This small molecule binds to this protein.
Small molecule (SMILES): Nc1nc2ccc(SCc3ccc(C(=O)NCc4ccccc4)cc3)cc2s1

Sequence of chain 1.D:
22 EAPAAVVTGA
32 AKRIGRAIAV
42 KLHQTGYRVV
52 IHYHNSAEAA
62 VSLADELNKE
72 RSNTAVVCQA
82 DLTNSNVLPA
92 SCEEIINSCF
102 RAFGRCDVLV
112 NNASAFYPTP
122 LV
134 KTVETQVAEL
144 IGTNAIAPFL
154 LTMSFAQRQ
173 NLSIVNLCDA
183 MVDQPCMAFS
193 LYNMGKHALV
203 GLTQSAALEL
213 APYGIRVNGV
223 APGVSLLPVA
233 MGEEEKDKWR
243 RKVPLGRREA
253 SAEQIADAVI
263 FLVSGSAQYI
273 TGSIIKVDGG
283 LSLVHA

Binding-site contacts:
Ligand atom CAX contacts residue PRO230 of chain 1.D at 3.7 Å (hydrophobic).
Ligand atom CAD contacts residue PHE117 of chain 1.D at 3.9 Å (hydrophobic).
Ligand atom NAO contacts residue NAP1 of chain 1.M at 3.0 Å (h-bond).
Ligand atom CBA contacts residue PHE117 of chain 1.D at 3.7 Å (hydrophobic).
Ligand atom SAT contacts residue NAP1 of chain 1.M at 3.5 Å (h-bond).
Ligand atom NAO contacts residue PHE117 of chain 1.D at 3.6 Å.
Ligand atom CAF contacts residue CYS188 of chain 1.D at 3.4 Å (hydrophobic).
Ligand atom CAN contacts residue NAP1 of chain 1.M at 3.3 Å.
Ligand atom CAE contacts residue PRO230 of chain 1.D at 3.8 Å (hydrophobic).
Ligand atom CAQ contacts residue TYR194 of chain 1.D at 3.6 Å (hydrophobic).
Ligand atom CAS contacts residue NAP1 of chain 1.M at 3.4 Å.
Ligand atom SAM contacts residue NAP1 of chain 1.M at 3.2 Å (h-bond).
Ligand atom CAD contacts residue MET233 of chain 1.D at 3.0 Å (hydrophobic).
Ligand atom CAL contacts residue NAP1 of chain 1.M at 3.7 Å.
Ligand atom CBA contacts residue TYR118 of chain 1.D at 3.8 Å (hydrophobic).
Ligand atom CAK contacts residue NAP1 of chain 1.M at 3.3 Å.
Ligand atom NAO contacts residue SER115 of chain 1.D at 3.0 Å (h-bond).
Ligand atom NAP contacts residue NAP1 of chain 1.M at 2.9 Å (h-bond).
Ligand atom CAJ contacts residue NAP1 of chain 1.M at 3.5 Å.
Ligand atom CAC contacts residue MET233 of chain 1.D at 3.7 Å (hydrophobic).
Ligand atom CAR contacts residue NAP1 of chain 1.M at 3.6 Å.
Ligand atom CAY contacts residue PRO230 of chain 1.D at 3.7 Å (hydrophobic).
Ligand atom CAE contacts residue MET233 of chain 1.D at 3.5 Å (hydrophobic).
Ligand atom CAD contacts residue PRO230 of chain 1.D at 3.7 Å (hydrophobic).
Ligand atom NAP contacts residue PHE117 of chain 1.D at 3.7 Å.
Ligand atom CAF contacts residue PHE117 of chain 1.D at 3.8 Å (hydrophobic).
Ligand atom CAZ contacts residue PHE117 of chain 1.D at 3.6 Å (hydrophobic).
Ligand atom NAP contacts residue TYR194 of chain 1.D at 3.3 Å (h-bond).
Ligand atom CAR contacts residue ASP181 of chain 1.D at 3.7 Å.
Ligand atom CAQ contacts residue NAP1 of chain 1.M at 3.8 Å.
Ligand atom CAN contacts residue PHE117 of chain 1.D at 3.6 Å (hydrophobic).
Ligand atom CBB contacts residue PRO119 of chain 1.D at 3.6 Å (hydrophobic).
Ligand atom CAG contacts residue CYS188 of chain 1.D at 3.2 Å (hydrophobic).
Ligand atom CAR contacts residue TYR194 of chain 1.D at 3.1 Å (hydrophobic).
Ligand atom CAS contacts residue PHE117 of chain 1.D at 3.9 Å (hydrophobic).
Ligand atom CAC contacts residue PHE117 of chain 1.D at 3.9 Å (hydrophobic).
Ligand atom CAG contacts residue PHE117 of chain 1.D at 3.8 Å (hydrophobic).
Ligand atom CAG contacts residue TRP241 of chain 1.D at 3.7 Å (hydrophobic).
Ligand atom CAQ contacts residue PHE117 of chain 1.D at 3.8 Å (hydrophobic).
Ligand atom CAR contacts residue PHE117 of chain 1.D at 3.6 Å (hydrophobic).